Sequence of chain 1.M:
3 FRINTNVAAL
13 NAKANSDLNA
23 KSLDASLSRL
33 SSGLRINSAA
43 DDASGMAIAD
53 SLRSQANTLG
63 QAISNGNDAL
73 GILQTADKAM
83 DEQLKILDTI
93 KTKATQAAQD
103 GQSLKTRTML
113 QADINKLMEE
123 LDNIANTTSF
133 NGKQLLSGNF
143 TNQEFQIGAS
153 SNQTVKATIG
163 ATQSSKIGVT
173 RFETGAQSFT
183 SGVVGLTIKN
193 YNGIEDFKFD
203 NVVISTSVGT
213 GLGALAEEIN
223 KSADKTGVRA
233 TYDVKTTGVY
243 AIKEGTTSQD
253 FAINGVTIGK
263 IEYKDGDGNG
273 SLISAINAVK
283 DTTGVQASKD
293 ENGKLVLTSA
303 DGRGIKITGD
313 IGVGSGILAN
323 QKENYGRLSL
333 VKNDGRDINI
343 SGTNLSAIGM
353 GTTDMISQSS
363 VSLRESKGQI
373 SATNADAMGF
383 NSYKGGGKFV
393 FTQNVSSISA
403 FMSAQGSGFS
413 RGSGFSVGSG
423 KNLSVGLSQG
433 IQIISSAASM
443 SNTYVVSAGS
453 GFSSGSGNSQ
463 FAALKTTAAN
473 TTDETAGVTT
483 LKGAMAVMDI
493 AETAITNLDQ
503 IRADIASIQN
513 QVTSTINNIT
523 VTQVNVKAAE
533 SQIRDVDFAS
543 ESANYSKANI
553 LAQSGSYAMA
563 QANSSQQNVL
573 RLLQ

This small molecule binds to this protein.
Small molecule (SMILES): C[C@H](O)[C@H](N)[C@@H]1O[C@](O)(C(=O)O)C[C@H](O)[C@@H]1N

Binding-site contacts:
Ligand atom O6 contacts residue SER421 of chain 1.M at 4.4 Å.
Ligand atom C8 contacts residue ARG413 of chain 1.M at 4.4 Å.
Ligand atom C1 contacts residue ARG413 of chain 1.M at 4.3 Å.
Ligand atom O8 contacts residue SER418 of chain 1.M at 3.3 Å.
Ligand atom C9 contacts residue ARG413 of chain 1.M at 3.3 Å.
Ligand atom O1B contacts residue ARG413 of chain 1.M at 3.2 Å (salt-bridge).
Ligand atom C7 contacts residue ARG413 of chain 1.M at 4.1 Å.
Ligand atom C2 contacts residue GLY420 of chain 1.M at 4.5 Å.
Ligand atom C5 contacts residue SER418 of chain 1.M at 4.3 Å.
Ligand atom O1A contacts residue SER415 of chain 1.M at 4.4 Å.
Ligand atom C6 contacts residue SER418 of chain 1.M at 3.5 Å.
Ligand atom C2 contacts residue SER421 of chain 1.M at 3.1 Å.
Ligand atom C6 contacts residue VAL419 of chain 1.M at 4.0 Å (hydrophobic).
Ligand atom O6 contacts residue VAL419 of chain 1.M at 4.0 Å.
Ligand atom O1B contacts residue SER418 of chain 1.M at 2.7 Å (h-bond).
Ligand atom O1B contacts residue SER415 of chain 1.M at 4.2 Å.
Ligand atom C2 contacts residue SER418 of chain 1.M at 1.4 Å.
Ligand atom N7 contacts residue ARG413 of chain 1.M at 4.4 Å.
Ligand atom C3 contacts residue VAL419 of chain 1.M at 3.7 Å (hydrophobic).
Ligand atom N5 contacts residue ARG413 of chain 1.M at 4.4 Å.
Ligand atom O1A contacts residue SER418 of chain 1.M at 2.3 Å (h-bond).
Ligand atom O8 contacts residue VAL419 of chain 1.M at 3.4 Å.
Ligand atom C3 contacts residue GLY420 of chain 1.M at 3.6 Å.
Ligand atom C8 contacts residue VAL419 of chain 1.M at 4.1 Å (hydrophobic).
Ligand atom O1A contacts residue SER421 of chain 1.M at 2.7 Å (h-bond).
Ligand atom C1 contacts residue SER421 of chain 1.M at 3.3 Å.
Ligand atom O4 contacts residue SER418 of chain 1.M at 4.3 Å.
Ligand atom C3 contacts residue SER421 of chain 1.M at 3.3 Å.
Ligand atom C2 contacts residue VAL419 of chain 1.M at 3.7 Å (hydrophobic).
Ligand atom O1A contacts residue GLY416 of chain 1.M at 3.8 Å.
Ligand atom C4 contacts residue SER418 of chain 1.M at 3.9 Å.
Ligand atom O6 contacts residue SER418 of chain 1.M at 2.3 Å (h-bond).
Ligand atom C3 contacts residue SER418 of chain 1.M at 2.8 Å.
Ligand atom C1 contacts residue SER418 of chain 1.M at 1.8 Å.